Binding-site contacts:
Ligand atom C7 contacts residue HIS114 of chain 1.E at 4.0 Å.
Ligand atom N2 contacts residue SER112 of chain 1.E at 3.3 Å (h-bond).
Ligand atom C4 contacts residue ASN110 of chain 1.E at 4.2 Å.
Ligand atom C1 contacts residue SER112 of chain 1.E at 3.6 Å.
Ligand atom C1 contacts residue ASN110 of chain 1.E at 1.4 Å.
Ligand atom O5 contacts residue ASN110 of chain 1.E at 2.4 Å (h-bond).
Ligand atom C3 contacts residue ASN110 of chain 1.E at 3.8 Å.
Ligand atom C7 contacts residue SER111 of chain 1.E at 4.2 Å.
Ligand atom O5 contacts residue HIS114 of chain 1.E at 3.6 Å.
Ligand atom O7 contacts residue SER112 of chain 1.E at 4.5 Å.
Ligand atom C6 contacts residue HIS114 of chain 1.E at 3.8 Å.
Ligand atom C3 contacts residue SER112 of chain 1.E at 4.1 Å.
Ligand atom C8 contacts residue ASN110 of chain 1.E at 3.5 Å.
Ligand atom C2 contacts residue SER112 of chain 1.E at 3.8 Å.
Ligand atom C5 contacts residue ASN110 of chain 1.E at 3.6 Å.
Ligand atom C2 contacts residue ASN110 of chain 1.E at 2.4 Å.
Ligand atom C7 contacts residue SER112 of chain 1.E at 4.3 Å.
Ligand atom O7 contacts residue SER111 of chain 1.E at 3.5 Å (h-bond).
Ligand atom C8 contacts residue HIS114 of chain 1.E at 3.7 Å.
Ligand atom C5 contacts residue HIS114 of chain 1.E at 3.5 Å.
Ligand atom O4 contacts residue HIS114 of chain 1.E at 4.3 Å.
Ligand atom N2 contacts residue ASN110 of chain 1.E at 2.9 Å (h-bond).
Ligand atom O7 contacts residue HIS114 of chain 1.E at 4.0 Å.
Ligand atom C1 contacts residue HIS114 of chain 1.E at 3.8 Å.
Ligand atom C7 contacts residue ASN110 of chain 1.E at 3.5 Å.

Sequence of chain 1.E:
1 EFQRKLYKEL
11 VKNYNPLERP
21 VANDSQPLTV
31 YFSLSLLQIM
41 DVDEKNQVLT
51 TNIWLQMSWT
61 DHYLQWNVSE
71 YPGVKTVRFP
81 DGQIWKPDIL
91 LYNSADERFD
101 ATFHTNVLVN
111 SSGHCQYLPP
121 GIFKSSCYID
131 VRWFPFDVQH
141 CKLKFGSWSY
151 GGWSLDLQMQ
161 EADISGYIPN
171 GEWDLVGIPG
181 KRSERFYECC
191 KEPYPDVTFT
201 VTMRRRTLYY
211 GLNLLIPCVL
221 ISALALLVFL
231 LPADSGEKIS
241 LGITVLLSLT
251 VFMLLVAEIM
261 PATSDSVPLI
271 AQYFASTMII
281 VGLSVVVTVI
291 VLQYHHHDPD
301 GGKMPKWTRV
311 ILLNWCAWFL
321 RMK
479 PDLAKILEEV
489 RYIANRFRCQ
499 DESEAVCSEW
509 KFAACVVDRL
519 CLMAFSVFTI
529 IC

This protein binds this small molecule.
Small molecule (SMILES): CC(=O)N[C@H]1[C@H](O[C@H]2[C@H](O)[C@@H](NC(C)=O)CO[C@@H]2CO)O[C@H](CO)[C@@H](O[C@@H]2O[C@H](CO)[C@@H](O)[C@H](O)[C@@H]2O)[C@@H]1O